Sequence of chain 1.A:
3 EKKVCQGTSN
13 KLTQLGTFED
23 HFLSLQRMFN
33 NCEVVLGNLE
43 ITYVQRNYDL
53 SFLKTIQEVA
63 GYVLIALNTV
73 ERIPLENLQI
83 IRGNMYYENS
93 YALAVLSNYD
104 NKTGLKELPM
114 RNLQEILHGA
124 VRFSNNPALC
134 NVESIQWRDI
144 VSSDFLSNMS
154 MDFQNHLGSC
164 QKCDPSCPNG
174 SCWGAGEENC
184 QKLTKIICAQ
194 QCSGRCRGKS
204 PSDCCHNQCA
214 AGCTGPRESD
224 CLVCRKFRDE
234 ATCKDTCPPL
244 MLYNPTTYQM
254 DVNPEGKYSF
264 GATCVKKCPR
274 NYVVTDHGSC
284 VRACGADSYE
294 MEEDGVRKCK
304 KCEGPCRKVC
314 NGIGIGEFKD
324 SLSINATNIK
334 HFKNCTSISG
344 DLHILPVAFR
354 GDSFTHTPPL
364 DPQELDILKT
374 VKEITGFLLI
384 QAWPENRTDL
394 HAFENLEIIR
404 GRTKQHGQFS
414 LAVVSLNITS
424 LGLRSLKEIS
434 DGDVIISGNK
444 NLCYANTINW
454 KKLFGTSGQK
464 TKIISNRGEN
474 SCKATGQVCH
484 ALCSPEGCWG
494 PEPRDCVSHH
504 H

The small molecule below binds the protein below.
Small molecule (SMILES): CC(=O)N[C@H]1[C@H](O[C@H]2[C@H](O)[C@@H](NC(C)=O)CO[C@@H]2CO)O[C@H](CO)[C@@H](O)[C@@H]1O

Binding-site contacts:
Ligand atom O7 contacts residue ASN32 of chain 1.A at 3.2 Å (h-bond).
Ligand atom C1 contacts residue ASN32 of chain 1.A at 1.4 Å.
Ligand atom O6 contacts residue ASN33 of chain 1.A at 3.2 Å (h-bond).
Ligand atom C3 contacts residue ASN32 of chain 1.A at 3.8 Å.
Ligand atom O5 contacts residue ASN32 of chain 1.A at 2.4 Å (h-bond).
Ligand atom C8 contacts residue ARG29 of chain 1.A at 3.9 Å.
Ligand atom C7 contacts residue ASN32 of chain 1.A at 3.2 Å.
Ligand atom C2 contacts residue ASN32 of chain 1.A at 2.5 Å.
Ligand atom C8 contacts residue ASN32 of chain 1.A at 4.4 Å.
Ligand atom N2 contacts residue ASN32 of chain 1.A at 2.9 Å (h-bond).
Ligand atom O7 contacts residue ARG29 of chain 1.A at 4.2 Å.
Ligand atom O6 contacts residue ASN32 of chain 1.A at 4.5 Å.
Ligand atom C7 contacts residue ARG29 of chain 1.A at 4.4 Å.
Ligand atom C8 contacts residue GLN28 of chain 1.A at 4.1 Å.
Ligand atom C5 contacts residue ASN32 of chain 1.A at 3.7 Å.
Ligand atom C4 contacts residue ASN32 of chain 1.A at 4.3 Å.